Binding-site contacts:
Ligand atom C4 contacts residue ASN158 of chain 1.C at 4.3 Å.
Ligand atom C8 contacts residue ASN158 of chain 1.C at 3.8 Å.
Ligand atom C2 contacts residue ASN158 of chain 1.C at 2.7 Å.
Ligand atom C8 contacts residue ASN10 of chain 1.C at 3.7 Å.
Ligand atom C5 contacts residue ASN158 of chain 1.C at 3.6 Å.
Ligand atom C7 contacts residue ASN10 of chain 1.C at 4.3 Å.
Ligand atom N2 contacts residue ASN10 of chain 1.C at 4.1 Å.
Ligand atom C1 contacts residue ASN158 of chain 1.C at 1.4 Å.
Ligand atom C7 contacts residue TYR208 of chain 1.C at 4.2 Å (hydrophobic).
Ligand atom C3 contacts residue ASN158 of chain 1.C at 3.9 Å.
Ligand atom C7 contacts residue ASN158 of chain 1.C at 3.5 Å.
Ligand atom O5 contacts residue ASN158 of chain 1.C at 2.3 Å (h-bond).
Ligand atom O7 contacts residue TYR208 of chain 1.C at 4.2 Å.
Ligand atom C8 contacts residue TYR208 of chain 1.C at 3.4 Å (hydrophobic).
Ligand atom N2 contacts residue ASN158 of chain 1.C at 2.7 Å (h-bond).

Sequence of chain 1.C:
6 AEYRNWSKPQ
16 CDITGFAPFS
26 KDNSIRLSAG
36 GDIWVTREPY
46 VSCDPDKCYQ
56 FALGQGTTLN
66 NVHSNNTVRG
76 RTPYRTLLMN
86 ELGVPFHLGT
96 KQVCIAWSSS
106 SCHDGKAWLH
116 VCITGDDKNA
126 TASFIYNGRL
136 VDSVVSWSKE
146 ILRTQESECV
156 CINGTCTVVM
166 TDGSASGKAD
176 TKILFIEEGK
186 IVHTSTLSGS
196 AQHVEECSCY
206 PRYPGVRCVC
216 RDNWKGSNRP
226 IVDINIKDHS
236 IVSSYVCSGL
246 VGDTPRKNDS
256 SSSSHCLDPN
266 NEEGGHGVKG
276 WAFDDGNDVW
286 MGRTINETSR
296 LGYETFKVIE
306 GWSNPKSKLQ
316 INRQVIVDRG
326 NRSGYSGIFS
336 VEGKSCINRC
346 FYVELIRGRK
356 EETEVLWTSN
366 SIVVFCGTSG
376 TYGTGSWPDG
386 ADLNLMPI

This small molecule binds to this protein.
Small molecule (SMILES): CC(=O)N[C@@H]1[C@@H](O)[C@H](O)[C@@H](CO)O[C@H]1O